Sequence of chain 2.A:
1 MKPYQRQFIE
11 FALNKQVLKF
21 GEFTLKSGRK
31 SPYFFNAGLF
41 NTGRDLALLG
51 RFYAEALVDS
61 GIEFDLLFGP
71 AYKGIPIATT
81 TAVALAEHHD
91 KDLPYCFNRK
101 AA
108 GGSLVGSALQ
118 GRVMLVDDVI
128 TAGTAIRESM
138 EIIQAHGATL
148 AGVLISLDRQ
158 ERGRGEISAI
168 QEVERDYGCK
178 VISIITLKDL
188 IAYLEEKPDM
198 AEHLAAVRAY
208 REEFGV

The small molecule below binds the protein below.
Small molecule (SMILES): O=C(O)c1cc(=O)[nH]c(=O)n1[C@@H]1O[C@H](COP(=O)(O)O)[C@@H](O)[C@H]1O

Binding-site contacts:
Ligand atom O2P contacts residue THR131 of chain 2.A at 2.5 Å (h-bond).
Ligand atom C1' contacts residue THR128 of chain 2.A at 3.7 Å.
Ligand atom O4 contacts residue ARG156 of chain 2.A at 2.4 Å.
Ligand atom O5' contacts residue THR128 of chain 2.A at 3.7 Å.
Ligand atom C6 contacts residue THR128 of chain 2.A at 3.3 Å.
Ligand atom C5' contacts residue VAL126 of chain 2.A at 3.6 Å (hydrophobic).
Ligand atom N1 contacts residue THR128 of chain 2.A at 3.4 Å.
Ligand atom P contacts residue VAL126 of chain 2.A at 3.7 Å.
Ligand atom N3 contacts residue PHE35 of chain 2.A at 3.2 Å (h-bond).
Ligand atom C4 contacts residue ARG156 of chain 2.A at 3.0 Å.
Ligand atom C7 contacts residue THR128 of chain 2.A at 3.5 Å.
Ligand atom O71 contacts residue LYS26 of chain 2.A at 3.1 Å (salt-bridge).
Ligand atom N3 contacts residue VAL126 of chain 2.A at 3.7 Å.
Ligand atom O2 contacts residue VAL126 of chain 2.A at 3.5 Å.
Ligand atom C4' contacts residue THR128 of chain 2.A at 3.9 Å.
Ligand atom O3P contacts residue LYS73 of chain 2.A at 3.4 Å (salt-bridge).
Ligand atom O72 contacts residue THR128 of chain 2.A at 2.9 Å.
Ligand atom C5 contacts residue ARG156 of chain 2.A at 2.9 Å.
Ligand atom O4' contacts residue THR128 of chain 2.A at 3.1 Å.
Ligand atom C5 contacts residue THR128 of chain 2.A at 3.7 Å.
Ligand atom O2' contacts residue PHE34 of chain 2.A at 2.9 Å.
Ligand atom O3P contacts residue THR131 of chain 2.A at 3.7 Å.
Ligand atom O1P contacts residue THR128 of chain 2.A at 3.2 Å (h-bond).
Ligand atom C2' contacts residue PHE34 of chain 2.A at 3.9 Å (hydrophobic).
Ligand atom O2 contacts residue PHE35 of chain 2.A at 3.3 Å (h-bond).
Ligand atom C7 contacts residue LEU25 of chain 2.A at 3.9 Å (hydrophobic).
Ligand atom O5' contacts residue VAL126 of chain 2.A at 2.8 Å (h-bond).
Ligand atom C2 contacts residue PHE35 of chain 2.A at 3.6 Å (hydrophobic).
Ligand atom O2P contacts residue ILE127 of chain 2.A at 3.0 Å.
Ligand atom O2P contacts residue THR128 of chain 2.A at 3.0 Å (h-bond).
Ligand atom O1P contacts residue ALA129 of chain 2.A at 3.2 Å (h-bond).
Ligand atom C2 contacts residue VAL126 of chain 2.A at 3.6 Å (hydrophobic).
Ligand atom O4' contacts residue VAL126 of chain 2.A at 3.8 Å.
Ligand atom O3' contacts residue LYS26 of chain 2.A at 3.2 Å (salt-bridge).
Ligand atom O2P contacts residue VAL126 of chain 2.A at 3.1 Å (h-bond).
Ligand atom O1P contacts residue THR131 of chain 2.A at 3.0 Å (h-bond).
Ligand atom O71 contacts residue LEU25 of chain 2.A at 3.4 Å.
Ligand atom P contacts residue THR128 of chain 2.A at 3.6 Å.
Ligand atom O2P contacts residue ALA129 of chain 2.A at 3.8 Å.
Ligand atom P contacts residue THR131 of chain 2.A at 3.1 Å.